The small molecule below binds the protein below.
Small molecule (SMILES): Oc1ccc([C@@H]2Oc3ccc(O)cc3[C@@H]3CC(F)(F)C[C@@H]32)cc1

Sequence of chain 1.B:
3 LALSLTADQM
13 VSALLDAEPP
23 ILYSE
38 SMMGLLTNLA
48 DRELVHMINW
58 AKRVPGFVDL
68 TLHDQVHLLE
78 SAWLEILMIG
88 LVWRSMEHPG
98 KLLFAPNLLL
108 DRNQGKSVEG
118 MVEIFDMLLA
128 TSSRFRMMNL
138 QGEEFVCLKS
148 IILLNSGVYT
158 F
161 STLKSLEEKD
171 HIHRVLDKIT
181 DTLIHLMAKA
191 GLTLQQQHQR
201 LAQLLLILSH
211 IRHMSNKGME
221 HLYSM

Binding-site contacts:
Ligand atom C21 contacts residue LEU88 of chain 1.B at 3.7 Å (hydrophobic).
Ligand atom O26 contacts residue HIS221 of chain 1.B at 2.5 Å (h-bond).
Ligand atom C24 contacts residue LEU46 of chain 1.B at 4.2 Å (hydrophobic).
Ligand atom C3 contacts residue ILE121 of chain 1.B at 4.1 Å (hydrophobic).
Ligand atom C21 contacts residue LEU84 of chain 1.B at 3.7 Å (hydrophobic).
Ligand atom F12 contacts residue ALA47 of chain 1.B at 3.9 Å.
Ligand atom C4 contacts residue PHE101 of chain 1.B at 4.2 Å (hydrophobic).
Ligand atom C1 contacts residue ILE121 of chain 1.B at 4.1 Å (hydrophobic).
Ligand atom C18 contacts residue HIS221 of chain 1.B at 3.9 Å.
Ligand atom C14 contacts residue LEU222 of chain 1.B at 3.8 Å (hydrophobic).
Ligand atom C25 contacts residue PHE101 of chain 1.B at 4.1 Å (hydrophobic).
Ligand atom O23 contacts residue ARG91 of chain 1.B at 2.9 Å (salt-bridge).
Ligand atom C22 contacts residue GLU50 of chain 1.B at 3.3 Å.
Ligand atom C15 contacts residue LEU43 of chain 1.B at 4.1 Å (hydrophobic).
Ligand atom C6 contacts residue PHE101 of chain 1.B at 3.6 Å (hydrophobic).
Ligand atom C22 contacts residue LEU84 of chain 1.B at 4.0 Å (hydrophobic).
Ligand atom O23 contacts residue LEU84 of chain 1.B at 3.7 Å.
Ligand atom C3 contacts residue LEU125 of chain 1.B at 4.0 Å (hydrophobic).
Ligand atom O23 contacts residue GLU50 of chain 1.B at 2.7 Å (salt-bridge).
Ligand atom C25 contacts residue ALA47 of chain 1.B at 4.0 Å (hydrophobic).
Ligand atom C18 contacts residue MET40 of chain 1.B at 4.1 Å (hydrophobic).
Ligand atom C20 contacts residue PHE101 of chain 1.B at 3.9 Å (hydrophobic).
Ligand atom C24 contacts residue GLU50 of chain 1.B at 3.0 Å.
Ligand atom F13 contacts residue LEU222 of chain 1.B at 3.1 Å.
Ligand atom C11 contacts residue LEU81 of chain 1.B at 4.1 Å (hydrophobic).
Ligand atom C1 contacts residue MET118 of chain 1.B at 4.1 Å (hydrophobic).
Ligand atom O26 contacts residue ILE121 of chain 1.B at 3.6 Å.
Ligand atom C25 contacts residue LEU43 of chain 1.B at 3.9 Å (hydrophobic).
Ligand atom O26 contacts residue MET118 of chain 1.B at 3.7 Å.
Ligand atom C20 contacts residue LEU88 of chain 1.B at 3.8 Å (hydrophobic).
Ligand atom F13 contacts residue TRP80 of chain 1.B at 4.0 Å.
Ligand atom C19 contacts residue PHE101 of chain 1.B at 3.8 Å (hydrophobic).
Ligand atom C2 contacts residue ILE121 of chain 1.B at 3.6 Å (hydrophobic).
Ligand atom C11 contacts residue LEU222 of chain 1.B at 4.0 Å (hydrophobic).
Ligand atom C22 contacts residue ARG91 of chain 1.B at 3.7 Å.
Ligand atom F12 contacts residue LEU222 of chain 1.B at 3.7 Å.
Ligand atom C1 contacts residue HIS221 of chain 1.B at 3.6 Å.
Ligand atom C10 contacts residue LEU81 of chain 1.B at 3.8 Å (hydrophobic).
Ligand atom F13 contacts residue LEU81 of chain 1.B at 3.2 Å.
Ligand atom O5 contacts residue PHE101 of chain 1.B at 3.5 Å.